Binding-site contacts:
Ligand atom C11 contacts residue ASP269 of chain 1.F at 3.2 Å.
Ligand atom O13 contacts residue ASP168 of chain 1.F at 3.0 Å (salt-bridge).
Ligand atom C14 contacts residue ASP168 of chain 1.F at 3.7 Å.
Ligand atom C7 contacts residue ASP166 of chain 1.F at 3.6 Å.
Ligand atom C15 contacts residue ASN235 of chain 1.F at 3.6 Å.
Ligand atom C8 contacts residue ASP166 of chain 1.F at 3.5 Å.
Ligand atom C12 contacts residue ASP269 of chain 1.F at 3.6 Å.
Ligand atom N4 contacts residue GLU239 of chain 1.F at 3.6 Å (salt-bridge).
Ligand atom N1 contacts residue PHE272 of chain 1.F at 2.8 Å (h-bond).
Ligand atom C7 contacts residue ASP168 of chain 1.F at 3.7 Å.
Ligand atom O8 contacts residue PHE272 of chain 1.F at 3.7 Å.
Ligand atom C18 contacts residue CYS236 of chain 1.F at 4.0 Å (hydrophobic).
Ligand atom C7 contacts residue GLU270 of chain 1.F at 3.5 Å.
Ligand atom O11 contacts residue ASP166 of chain 1.F at 4.0 Å.
Ligand atom C15 contacts residue ASP168 of chain 1.F at 3.6 Å.
Ligand atom C10 contacts residue ASP166 of chain 1.F at 3.4 Å.
Ligand atom C9 contacts residue ASP166 of chain 1.F at 3.9 Å.
Ligand atom N2 contacts residue ASP269 of chain 1.F at 2.8 Å (salt-bridge).
Ligand atom N3 contacts residue PHE167 of chain 1.F at 3.7 Å.
Ligand atom C5 contacts residue PHE272 of chain 1.F at 3.6 Å (hydrophobic).
Ligand atom O8 contacts residue ASP199 of chain 1.F at 4.1 Å.
Ligand atom O7 contacts residue ASP199 of chain 1.F at 2.5 Å (salt-bridge).
Ligand atom N2 contacts residue PHE272 of chain 1.F at 3.1 Å (h-bond).
Ligand atom C3 contacts residue ASP199 of chain 1.F at 3.4 Å.
Ligand atom C12 contacts residue ASP166 of chain 1.F at 3.9 Å.
Ligand atom O13 contacts residue PHE167 of chain 1.F at 3.8 Å.
Ligand atom O11 contacts residue ASN235 of chain 1.F at 4.0 Å.
Ligand atom O14 contacts residue ASN235 of chain 1.F at 3.5 Å (h-bond).
Ligand atom O5 contacts residue ASP166 of chain 1.F at 4.0 Å.
Ligand atom N3 contacts residue ASP166 of chain 1.F at 2.9 Å (salt-bridge).
Ligand atom O10 contacts residue ASP166 of chain 1.F at 3.9 Å.
Ligand atom C16 contacts residue GLU239 of chain 1.F at 3.7 Å.
Ligand atom C6 contacts residue PHE272 of chain 1.F at 3.2 Å (hydrophobic).
Ligand atom O11 contacts residue ASP168 of chain 1.F at 3.4 Å (salt-bridge).
Ligand atom O14 contacts residue CYS236 of chain 1.F at 3.4 Å.
Ligand atom O14 contacts residue GLU239 of chain 1.F at 3.7 Å.
Ligand atom N4 contacts residue ASP168 of chain 1.F at 4.1 Å.
Ligand atom N3 contacts residue ASP168 of chain 1.F at 2.9 Å (salt-bridge).
Ligand atom N3 contacts residue GLU270 of chain 1.F at 2.7 Å (salt-bridge).
Ligand atom C12 contacts residue GLU270 of chain 1.F at 3.4 Å.

This protein binds this small molecule.
Small molecule (SMILES): NC[C@H]1O[C@H](O[C@H]2[C@H](O)[C@@H](O[C@H]3O[C@H](CO)[C@@H](O)[C@H](N)[C@H]3O)[C@H](N)C[C@@H]2N)[C@H](O)[C@@H](O)[C@@H]1O

Sequence of chain 1.F:
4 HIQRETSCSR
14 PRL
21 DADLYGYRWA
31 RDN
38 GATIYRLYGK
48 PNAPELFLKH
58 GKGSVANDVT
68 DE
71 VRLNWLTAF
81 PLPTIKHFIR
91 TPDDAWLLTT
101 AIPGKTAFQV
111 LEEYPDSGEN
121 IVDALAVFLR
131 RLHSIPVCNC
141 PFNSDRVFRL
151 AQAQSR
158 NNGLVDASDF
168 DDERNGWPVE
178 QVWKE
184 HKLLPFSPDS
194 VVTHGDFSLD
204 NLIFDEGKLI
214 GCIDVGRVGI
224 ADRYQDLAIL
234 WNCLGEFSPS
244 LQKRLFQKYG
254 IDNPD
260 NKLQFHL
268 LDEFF